A protein and the small-molecule ligand that binds it are described below.
Small molecule (SMILES): CC[C@H](C)[C@H](N)C(=O)N[C@@H](C)C(=O)N[C@@H](CC(C)C)C(=O)NCC(=O)N[C@@H](CC(C)C)C(=O)NCC(=O)N[C@@H](CC(C)C)C(=O)NCC(=O)N[C@@H](CC(C)C)C(=O)N[C@@H](C)C=O

Sequence of chain 5.HA:
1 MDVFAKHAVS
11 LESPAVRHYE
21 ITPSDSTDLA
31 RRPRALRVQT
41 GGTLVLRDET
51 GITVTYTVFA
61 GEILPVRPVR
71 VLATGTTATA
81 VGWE

Sequence of chain 5.EA:
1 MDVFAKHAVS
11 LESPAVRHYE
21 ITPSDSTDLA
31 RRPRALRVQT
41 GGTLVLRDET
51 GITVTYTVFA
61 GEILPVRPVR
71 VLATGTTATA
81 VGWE

Sequence of chain 5.FA:
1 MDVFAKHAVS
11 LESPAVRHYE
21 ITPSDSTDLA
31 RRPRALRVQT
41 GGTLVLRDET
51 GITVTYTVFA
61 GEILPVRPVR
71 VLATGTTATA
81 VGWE

Sequence of chain 5.DA:
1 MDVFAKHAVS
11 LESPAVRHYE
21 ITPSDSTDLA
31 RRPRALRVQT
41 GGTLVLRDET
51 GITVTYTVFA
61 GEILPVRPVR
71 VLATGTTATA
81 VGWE

Binding-site contacts:
Ligand atom CD2 contacts residue PRO65 of chain 5.EA at 3.6 Å (hydrophobic).
Ligand atom N contacts residue GLU12 of chain 5.FA at 3.5 Å (salt-bridge).
Ligand atom C contacts residue GLU12 of chain 5.EA at 3.7 Å.
Ligand atom CB contacts residue PRO14 of chain 5.EA at 3.7 Å (hydrophobic).
Ligand atom N contacts residue GLU12 of chain 5.GA at 3.6 Å (salt-bridge).
Ligand atom CD2 contacts residue PRO65 of chain 5.FA at 3.8 Å (hydrophobic).
Ligand atom CG contacts residue SER13 of chain 5.HA at 3.7 Å.
Ligand atom C contacts residue GLU12 of chain 5.HA at 3.4 Å.
Ligand atom O contacts residue PRO65 of chain 5.DA at 3.4 Å.
Ligand atom CB contacts residue PRO65 of chain 5.FA at 3.7 Å (hydrophobic).
Ligand atom O contacts residue PRO65 of chain 5.HA at 3.8 Å.
Ligand atom CD2 contacts residue PRO14 of chain 5.EA at 3.7 Å (hydrophobic).
Ligand atom CA contacts residue GLU12 of chain 5.HA at 3.3 Å.
Ligand atom CA contacts residue GLU12 of chain 5.FA at 3.3 Å.
Ligand atom CD2 contacts residue ALA35 of chain 5.GA at 3.8 Å (hydrophobic).
Ligand atom CD1 contacts residue ALA35 of chain 5.FA at 3.7 Å (hydrophobic).
Ligand atom CD1 contacts residue SER13 of chain 5.GA at 3.8 Å.
Ligand atom CB contacts residue SER13 of chain 5.GA at 3.5 Å.
Ligand atom O contacts residue GLU12 of chain 5.EA at 3.3 Å (salt-bridge).
Ligand atom CG contacts residue ALA35 of chain 5.GA at 3.8 Å (hydrophobic).
Ligand atom CD1 contacts residue LEU11 of chain 5.FA at 3.7 Å (hydrophobic).
Ligand atom O contacts residue GLU12 of chain 5.HA at 2.7 Å (salt-bridge).
Ligand atom N contacts residue GLU12 of chain 5.DA at 3.7 Å.
Ligand atom CD2 contacts residue LEU11 of chain 5.GA at 3.7 Å (hydrophobic).
Ligand atom C contacts residue PRO65 of chain 5.HA at 3.8 Å (hydrophobic).
Ligand atom CA contacts residue PRO65 of chain 5.EA at 3.7 Å (hydrophobic).
Ligand atom O contacts residue PRO65 of chain 5.HA at 3.2 Å.
Ligand atom CD2 contacts residue ALA15 of chain 5.HA at 3.5 Å (hydrophobic).
Ligand atom CD1 contacts residue ALA35 of chain 5.DA at 3.7 Å (hydrophobic).
Ligand atom O contacts residue ILE63 of chain 5.EA at 3.5 Å.
Ligand atom CB contacts residue PRO14 of chain 5.DA at 3.8 Å (hydrophobic).
Ligand atom N contacts residue PRO65 of chain 5.FA at 3.8 Å.
Ligand atom O contacts residue PRO65 of chain 5.EA at 3.5 Å.
Ligand atom CB contacts residue PRO65 of chain 5.GA at 3.7 Å (hydrophobic).
Ligand atom CD2 contacts residue SER13 of chain 5.HA at 3.8 Å.
Ligand atom CB contacts residue GLU12 of chain 5.DA at 3.2 Å.
Ligand atom CD1 contacts residue SER13 of chain 5.EA at 3.3 Å.
Ligand atom CG2 contacts residue ALA35 of chain 5.EA at 3.7 Å (hydrophobic).
Ligand atom CG1 contacts residue PRO65 of chain 5.GA at 3.6 Å (hydrophobic).
Ligand atom O contacts residue LEU11 of chain 5.FA at 3.7 Å.

Sequence of chain 5.GA:
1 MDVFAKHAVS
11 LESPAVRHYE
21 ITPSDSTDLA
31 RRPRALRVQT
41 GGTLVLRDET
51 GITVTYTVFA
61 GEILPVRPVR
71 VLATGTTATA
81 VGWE